This protein binds this small molecule.
Small molecule (SMILES): NS(=O)(=O)N=C1NCCCN1

Sequence of chain 1.A:
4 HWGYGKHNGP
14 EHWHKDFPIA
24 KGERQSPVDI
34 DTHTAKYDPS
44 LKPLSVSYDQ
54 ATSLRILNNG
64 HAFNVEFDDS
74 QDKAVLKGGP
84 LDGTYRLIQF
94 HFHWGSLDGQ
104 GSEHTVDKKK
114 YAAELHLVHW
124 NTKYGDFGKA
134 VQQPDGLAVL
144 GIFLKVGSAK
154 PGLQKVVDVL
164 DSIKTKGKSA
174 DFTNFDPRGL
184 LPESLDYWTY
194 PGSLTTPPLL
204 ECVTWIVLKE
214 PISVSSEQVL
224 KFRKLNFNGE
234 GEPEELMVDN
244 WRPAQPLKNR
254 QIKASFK

Binding-site contacts:
Ligand atom S8 contacts residue THR198 of chain 1.A at 3.8 Å.
Ligand atom N9 contacts residue THR199 of chain 1.A at 4.4 Å.
Ligand atom N9 contacts residue HIS119 of chain 1.A at 3.4 Å (h-bond).
Ligand atom C6 contacts residue LEU197 of chain 1.A at 4.1 Å (hydrophobic).
Ligand atom N3 contacts residue THR199 of chain 1.A at 2.8 Å (h-bond).
Ligand atom N9 contacts residue HIS94 of chain 1.A at 3.2 Å (h-bond).
Ligand atom S8 contacts residue ZN1 of chain 1.C at 3.1 Å.
Ligand atom C6 contacts residue GLN92 of chain 1.A at 3.6 Å.
Ligand atom C5 contacts residue PHE130 of chain 1.A at 3.6 Å (hydrophobic).
Ligand atom O10 contacts residue ZN1 of chain 1.C at 3.2 Å.
Ligand atom N9 contacts residue THR198 of chain 1.A at 2.8 Å (h-bond).
Ligand atom C5 contacts residue LEU197 of chain 1.A at 4.0 Å (hydrophobic).
Ligand atom O10 contacts residue VAL121 of chain 1.A at 3.7 Å.
Ligand atom O11 contacts residue LEU197 of chain 1.A at 3.4 Å.
Ligand atom N2 contacts residue THR198 of chain 1.A at 3.6 Å (h-bond).
Ligand atom N3 contacts residue LEU197 of chain 1.A at 3.7 Å.
Ligand atom N7 contacts residue HIS94 of chain 1.A at 4.2 Å.
Ligand atom C1 contacts residue THR199 of chain 1.A at 3.4 Å.
Ligand atom N2 contacts residue ZN1 of chain 1.C at 4.4 Å.
Ligand atom C1 contacts residue LEU197 of chain 1.A at 3.5 Å (hydrophobic).
Ligand atom S8 contacts residue HIS94 of chain 1.A at 3.9 Å.
Ligand atom S8 contacts residue HIS119 of chain 1.A at 4.1 Å.
Ligand atom O11 contacts residue ZN1 of chain 1.C at 4.0 Å.
Ligand atom N9 contacts residue GLU106 of chain 1.A at 4.2 Å.
Ligand atom C4 contacts residue THR199 of chain 1.A at 3.8 Å.
Ligand atom N7 contacts residue VAL121 of chain 1.A at 4.1 Å.
Ligand atom N2 contacts residue LEU197 of chain 1.A at 3.7 Å.
Ligand atom O11 contacts residue SER196 of chain 1.A at 4.1 Å.
Ligand atom O10 contacts residue HIS94 of chain 1.A at 3.1 Å.
Ligand atom O11 contacts residue THR198 of chain 1.A at 2.9 Å (h-bond).
Ligand atom O11 contacts residue TRP208 of chain 1.A at 3.6 Å.
Ligand atom N9 contacts residue ZN1 of chain 1.C at 1.9 Å.
Ligand atom C6 contacts residue VAL121 of chain 1.A at 4.0 Å (hydrophobic).
Ligand atom N9 contacts residue HIS96 of chain 1.A at 3.3 Å (h-bond).
Ligand atom N7 contacts residue LEU197 of chain 1.A at 3.8 Å.
Ligand atom C6 contacts residue PHE130 of chain 1.A at 4.0 Å (hydrophobic).
Ligand atom N7 contacts residue GLN92 of chain 1.A at 4.1 Å.
Ligand atom O10 contacts residue HIS119 of chain 1.A at 3.9 Å.
Ligand atom C4 contacts residue LEU197 of chain 1.A at 4.0 Å (hydrophobic).
Ligand atom N2 contacts residue THR199 of chain 1.A at 3.1 Å (h-bond).